This small molecule binds to this protein.
Small molecule (SMILES): CC(=O)N[C@@H]1[C@@H](O)[C@H](O)[C@@H](CO)O[C@H]1O

Binding-site contacts:
Ligand atom O7 contacts residue PRO271 of chain 2.A at 4.5 Å.
Ligand atom C3 contacts residue ASN272 of chain 2.A at 4.0 Å.
Ligand atom O5 contacts residue ASN272 of chain 2.A at 2.3 Å (h-bond).
Ligand atom C7 contacts residue ASN272 of chain 2.A at 3.4 Å.
Ligand atom O7 contacts residue ASN272 of chain 2.A at 3.0 Å (h-bond).
Ligand atom C8 contacts residue ASN270 of chain 2.A at 4.0 Å.
Ligand atom C7 contacts residue ASN270 of chain 2.A at 4.0 Å.
Ligand atom C5 contacts residue ASN272 of chain 2.A at 3.7 Å.
Ligand atom N2 contacts residue PRO271 of chain 2.A at 4.2 Å.
Ligand atom C1 contacts residue ASN272 of chain 2.A at 1.5 Å.
Ligand atom C7 contacts residue PRO271 of chain 2.A at 4.0 Å (hydrophobic).
Ligand atom C4 contacts residue ASN272 of chain 2.A at 4.4 Å.
Ligand atom O7 contacts residue ASN270 of chain 2.A at 3.5 Å (h-bond).
Ligand atom C8 contacts residue PRO271 of chain 2.A at 3.5 Å (hydrophobic).
Ligand atom N2 contacts residue ASN272 of chain 2.A at 3.2 Å (h-bond).
Ligand atom C2 contacts residue ASN272 of chain 2.A at 2.6 Å.

Sequence of chain 2.A:
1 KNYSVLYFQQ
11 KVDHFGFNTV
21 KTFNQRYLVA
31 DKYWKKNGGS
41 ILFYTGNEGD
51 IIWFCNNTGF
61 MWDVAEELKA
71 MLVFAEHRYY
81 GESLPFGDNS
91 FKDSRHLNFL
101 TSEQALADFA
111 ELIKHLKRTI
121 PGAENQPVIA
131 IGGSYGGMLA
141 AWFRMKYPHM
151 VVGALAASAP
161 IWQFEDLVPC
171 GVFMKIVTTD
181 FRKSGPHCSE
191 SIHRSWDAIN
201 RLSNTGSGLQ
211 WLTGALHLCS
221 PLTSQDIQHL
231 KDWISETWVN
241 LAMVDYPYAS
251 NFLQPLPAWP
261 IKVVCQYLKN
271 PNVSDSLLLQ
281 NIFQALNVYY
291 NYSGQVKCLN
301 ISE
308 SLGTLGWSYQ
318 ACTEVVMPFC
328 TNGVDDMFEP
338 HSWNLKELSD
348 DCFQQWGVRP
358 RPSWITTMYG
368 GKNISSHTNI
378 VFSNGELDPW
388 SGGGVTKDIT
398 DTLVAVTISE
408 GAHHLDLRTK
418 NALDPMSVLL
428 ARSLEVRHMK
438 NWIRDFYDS